Sequence of chain 1.A:
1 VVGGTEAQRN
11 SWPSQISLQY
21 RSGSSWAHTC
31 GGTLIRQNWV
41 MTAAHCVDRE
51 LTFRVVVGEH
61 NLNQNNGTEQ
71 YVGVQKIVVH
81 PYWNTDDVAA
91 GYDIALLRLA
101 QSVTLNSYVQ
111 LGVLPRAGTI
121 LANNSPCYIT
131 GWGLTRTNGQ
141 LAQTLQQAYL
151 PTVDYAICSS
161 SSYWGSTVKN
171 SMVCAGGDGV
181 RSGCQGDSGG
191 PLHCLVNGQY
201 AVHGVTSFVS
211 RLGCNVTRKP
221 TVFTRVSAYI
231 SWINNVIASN

This protein binds this small molecule.
Small molecule (SMILES): CC(C)[C@H](NC(=O)c1ccc(C(=O)N2CCOCC2)cc1)C(=O)N1CCC[C@H]1C(=O)N[C@H](C(=O)C(F)(F)C(F)(F)F)C(C)C

Binding-site contacts:
Ligand atom F75 contacts residue HIS45 of chain 1.A at 3.2 Å.
Ligand atom C73 contacts residue HIS45 of chain 1.A at 3.4 Å.
Ligand atom C44 contacts residue SER207 of chain 1.A at 3.3 Å.
Ligand atom O74 contacts residue GLN185 of chain 1.A at 3.7 Å.
Ligand atom C61 contacts residue SER188 of chain 1.A at 3.0 Å.
Ligand atom C66 contacts residue CYS184 of chain 1.A at 3.5 Å (hydrophobic).
Ligand atom F75 contacts residue CYS30 of chain 1.A at 3.3 Å.
Ligand atom N53 contacts residue SER207 of chain 1.A at 3.1 Å (h-bond).
Ligand atom O16 contacts residue THR167 of chain 1.A at 3.7 Å.
Ligand atom C62 contacts residue THR206 of chain 1.A at 3.6 Å.
Ligand atom N53 contacts residue HIS45 of chain 1.A at 3.5 Å (h-bond).
Ligand atom O74 contacts residue SER188 of chain 1.A at 2.0 Å (h-bond).
Ligand atom C71 contacts residue GLY186 of chain 1.A at 3.7 Å.
Ligand atom C66 contacts residue GLN185 of chain 1.A at 3.5 Å.
Ligand atom F79 contacts residue THR29 of chain 1.A at 3.3 Å.
Ligand atom C73 contacts residue SER188 of chain 1.A at 2.4 Å.
Ligand atom O74 contacts residue ASP187 of chain 1.A at 3.3 Å (salt-bridge).
Ligand atom C71 contacts residue SER188 of chain 1.A at 1.5 Å.
Ligand atom C62 contacts residue SER207 of chain 1.A at 3.7 Å.
Ligand atom C35 contacts residue GLN185 of chain 1.A at 3.3 Å.
Ligand atom C61 contacts residue CYS184 of chain 1.A at 3.5 Å (hydrophobic).
Ligand atom F78 contacts residue GLN185 of chain 1.A at 3.2 Å.
Ligand atom F79 contacts residue GLY186 of chain 1.A at 3.2 Å.
Ligand atom O74 contacts residue GLY186 of chain 1.A at 2.8 Å (h-bond).
Ligand atom F76 contacts residue SER188 of chain 1.A at 2.9 Å.
Ligand atom C30 contacts residue VAL209 of chain 1.A at 3.6 Å (hydrophobic).
Ligand atom O42 contacts residue VAL209 of chain 1.A at 2.9 Å (h-bond).
Ligand atom C59 contacts residue SER188 of chain 1.A at 2.2 Å.
Ligand atom C3 contacts residue THR167 of chain 1.A at 3.5 Å.
Ligand atom C62 contacts residue SER188 of chain 1.A at 3.0 Å.
Ligand atom C47 contacts residue HIS45 of chain 1.A at 3.5 Å.
Ligand atom F76 contacts residue HIS45 of chain 1.A at 2.9 Å.
Ligand atom O42 contacts residue PHE208 of chain 1.A at 3.2 Å.
Ligand atom C40 contacts residue PHE208 of chain 1.A at 3.7 Å (hydrophobic).
Ligand atom N28 contacts residue VAL209 of chain 1.A at 3.1 Å (h-bond).
Ligand atom C31 contacts residue SER210 of chain 1.A at 3.7 Å.
Ligand atom N53 contacts residue SER188 of chain 1.A at 2.6 Å (h-bond).
Ligand atom F75 contacts residue SER188 of chain 1.A at 2.8 Å.
Ligand atom C66 contacts residue VAL209 of chain 1.A at 3.7 Å (hydrophobic).
Ligand atom O16 contacts residue TRP164 of chain 1.A at 3.7 Å.